Sequence of chain 47.A:
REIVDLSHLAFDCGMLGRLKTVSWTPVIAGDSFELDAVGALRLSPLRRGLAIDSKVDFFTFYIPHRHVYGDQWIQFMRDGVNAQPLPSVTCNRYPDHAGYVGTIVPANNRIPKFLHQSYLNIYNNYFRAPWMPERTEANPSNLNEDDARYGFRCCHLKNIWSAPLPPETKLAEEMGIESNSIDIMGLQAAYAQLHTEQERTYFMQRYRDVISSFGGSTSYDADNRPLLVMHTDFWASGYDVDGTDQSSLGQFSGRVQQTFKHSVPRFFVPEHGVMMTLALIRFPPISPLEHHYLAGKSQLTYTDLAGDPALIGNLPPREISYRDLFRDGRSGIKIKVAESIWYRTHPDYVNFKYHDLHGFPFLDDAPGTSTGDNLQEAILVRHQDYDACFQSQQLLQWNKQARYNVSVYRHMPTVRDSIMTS

The small molecule below binds the protein below.
Small molecule (SMILES): Nc1ccn([C@H]2C[C@H](O)[C@@H](COP(=O)(O)O)O2)c(=O)n1

Binding-site contacts:
Ligand atom P contacts residue PHE277 of chain 47.A at 3.7 Å.
Ligand atom O4' contacts residue PHE277 of chain 47.A at 4.4 Å.
Ligand atom OP2 contacts residue PHE277 of chain 47.A at 3.8 Å.
Ligand atom C1' contacts residue DC1 of chain 47.G at 1.4 Å.
Ligand atom C5' contacts residue PHE277 of chain 47.A at 3.8 Å (hydrophobic).
Ligand atom O5' contacts residue DC1 of chain 47.G at 1.2 Å (h-bond).
Ligand atom C3' contacts residue DC1 of chain 47.G at 1.0 Å.
Ligand atom C5' contacts residue DC1 of chain 47.G at 1.5 Å.
Ligand atom OP2 contacts residue DC1 of chain 47.G at 1.1 Å.
Ligand atom O4' contacts residue DC1 of chain 47.G at 0.4 Å (h-bond).
Ligand atom O4' contacts residue ARG10 of chain 47.A at 4.1 Å.
Ligand atom C2' contacts residue DC1 of chain 47.G at 1.4 Å.
Ligand atom C1' contacts residue ARG10 of chain 47.A at 3.5 Å.
Ligand atom P contacts residue DC1 of chain 47.G at 0.8 Å.
Ligand atom OP1 contacts residue DC1 of chain 47.G at 0.3 Å (h-bond).
Ligand atom O3' contacts residue DC1 of chain 47.G at 1.5 Å (h-bond).
Ligand atom O5' contacts residue PHE277 of chain 47.A at 4.1 Å.
Ligand atom C4' contacts residue DC1 of chain 47.G at 1.2 Å.